Sequence of chain 47.A:
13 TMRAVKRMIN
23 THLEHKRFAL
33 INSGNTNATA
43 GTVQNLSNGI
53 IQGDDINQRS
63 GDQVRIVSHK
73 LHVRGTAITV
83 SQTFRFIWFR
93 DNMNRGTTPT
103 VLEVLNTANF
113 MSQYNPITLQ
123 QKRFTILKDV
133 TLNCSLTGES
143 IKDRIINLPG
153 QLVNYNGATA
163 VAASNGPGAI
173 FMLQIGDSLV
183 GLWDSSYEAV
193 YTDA

Binding-site contacts:
Ligand atom C5' contacts residue ARG15 of chain 47.A at 2.5 Å.
Ligand atom C4 contacts residue A1 of chain 47.B at 3.4 Å.
Ligand atom O5' contacts residue ARG19 of chain 47.A at 2.1 Å (salt-bridge).
Ligand atom OP1 contacts residue MET14 of chain 47.A at 3.8 Å.
Ligand atom C1' contacts residue ARG19 of chain 47.A at 4.3 Å.
Ligand atom O3' contacts residue ARG15 of chain 47.A at 3.1 Å (salt-bridge).
Ligand atom C4 contacts residue A3 of chain 47.B at 3.6 Å.
Ligand atom C5 contacts residue ARG19 of chain 47.A at 2.9 Å.
Ligand atom C4 contacts residue ARG19 of chain 47.A at 3.9 Å.
Ligand atom O5' contacts residue ARG15 of chain 47.A at 3.6 Å.
Ligand atom C2 contacts residue A3 of chain 47.B at 3.5 Å.
Ligand atom C2' contacts residue ARG19 of chain 47.A at 3.6 Å.
Ligand atom O4 contacts residue A3 of chain 47.B at 2.8 Å (h-bond).
Ligand atom P contacts residue ARG15 of chain 47.A at 3.1 Å.
Ligand atom N3 contacts residue A3 of chain 47.B at 2.8 Å (h-bond).
Ligand atom C4' contacts residue ARG15 of chain 47.A at 3.3 Å.
Ligand atom N3 contacts residue A1 of chain 47.B at 2.7 Å (h-bond).
Ligand atom OP2 contacts residue ARG15 of chain 47.A at 2.5 Å.
Ligand atom N1 contacts residue A3 of chain 47.B at 4.3 Å.
Ligand atom OP1 contacts residue LYS18 of chain 47.A at 3.7 Å.
Ligand atom C6 contacts residue ARG19 of chain 47.A at 2.7 Å.
Ligand atom OP1 contacts residue ARG19 of chain 47.A at 4.1 Å.
Ligand atom OP2 contacts residue ARG19 of chain 47.A at 2.1 Å (salt-bridge).
Ligand atom N3 contacts residue A2 of chain 47.B at 3.7 Å.
Ligand atom O2 contacts residue A1 of chain 47.B at 2.7 Å (h-bond).
Ligand atom C3' contacts residue ARG15 of chain 47.A at 3.8 Å.
Ligand atom P contacts residue ARG19 of chain 47.A at 2.8 Å.
Ligand atom C2 contacts residue A2 of chain 47.B at 3.9 Å.
Ligand atom O4 contacts residue A1 of chain 47.B at 3.0 Å (h-bond).
Ligand atom C4' contacts residue ARG19 of chain 47.A at 3.7 Å.
Ligand atom C3' contacts residue ARG19 of chain 47.A at 3.4 Å.
Ligand atom OP1 contacts residue ARG15 of chain 47.A at 2.5 Å.
Ligand atom O3' contacts residue ARG19 of chain 47.A at 3.6 Å (salt-bridge).
Ligand atom C5' contacts residue ARG19 of chain 47.A at 3.2 Å.
Ligand atom OP2 contacts residue ALA16 of chain 47.A at 4.1 Å.
Ligand atom O2 contacts residue A3 of chain 47.B at 3.2 Å.
Ligand atom O2 contacts residue A2 of chain 47.B at 3.7 Å.
Ligand atom C2 contacts residue A1 of chain 47.B at 3.1 Å.
Ligand atom N1 contacts residue ARG19 of chain 47.A at 3.9 Å.
Ligand atom O4' contacts residue ARG19 of chain 47.A at 3.9 Å.

A protein and the small-molecule ligand that binds it are described below.
Small molecule (SMILES): O=c1ccn([C@@H]2O[C@H](CO[P](=O)(O)O[C@H]3[C@@H](O)[C@H](n4ccc(=O)[nH]c4=O)O[C@@H]3CO[P](=O)(O)O[C@H]3[C@@H](O)[C@H](n4ccc(=O)[nH]c4=O)O[C@@H]3CO[P](=O)(O)O[C@H]3[C@@H](O)[C@H](n4ccc(=O)[nH]c4=O)O[C@@H]3COP(=O)=O)[C@@H](O)[C@H]2O)c(=O)[nH]1